A small-molecule ligand and the protein it binds are described below.
Small molecule (SMILES): CN(C)c1ncnc2nc[nH]c12

Sequence of chain 2.A:
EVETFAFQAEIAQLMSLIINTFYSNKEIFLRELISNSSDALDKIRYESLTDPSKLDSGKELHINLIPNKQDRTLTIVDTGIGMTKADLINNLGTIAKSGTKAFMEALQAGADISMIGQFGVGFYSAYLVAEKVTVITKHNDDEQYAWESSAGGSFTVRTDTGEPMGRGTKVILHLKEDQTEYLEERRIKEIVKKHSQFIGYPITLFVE

Binding-site contacts:
Ligand atom C5 contacts residue MET111 of chain 2.A at 3.6 Å (hydrophobic).
Ligand atom N6 contacts residue MET111 of chain 2.A at 3.6 Å.
Ligand atom C5 contacts residue GLY110 of chain 2.A at 3.9 Å.
Ligand atom N10 contacts residue 37D1 of chain 2.C at 3.4 Å (h-bond).
Ligand atom C3 contacts residue ASP106 of chain 2.A at 3.9 Å.
Ligand atom C8 contacts residue SER65 of chain 2.A at 3.7 Å.
Ligand atom C5 contacts residue ILE109 of chain 2.A at 4.4 Å (hydrophobic).
Ligand atom N9 contacts residue THR197 of chain 2.A at 3.6 Å.
Ligand atom C2 contacts residue ASN64 of chain 2.A at 4.1 Å.
Ligand atom N9 contacts residue ASP106 of chain 2.A at 2.6 Å (salt-bridge).
Ligand atom C8 contacts residue THR197 of chain 2.A at 4.3 Å.
Ligand atom C5 contacts residue THR197 of chain 2.A at 4.1 Å.
Ligand atom N9 contacts residue ASN64 of chain 2.A at 4.1 Å.
Ligand atom N4 contacts residue ASP106 of chain 2.A at 4.5 Å.
Ligand atom C5 contacts residue ALA68 of chain 2.A at 3.7 Å (hydrophobic).
Ligand atom N9 contacts residue ALA68 of chain 2.A at 3.8 Å.
Ligand atom C11 contacts residue MET111 of chain 2.A at 4.0 Å (hydrophobic).
Ligand atom N7 contacts residue ASN64 of chain 2.A at 3.3 Å.
Ligand atom N4 contacts residue GLY110 of chain 2.A at 4.2 Å.
Ligand atom N10 contacts residue MET111 of chain 2.A at 4.2 Å.
Ligand atom C8 contacts residue 37D1 of chain 2.C at 4.4 Å.
Ligand atom C2 contacts residue ALA68 of chain 2.A at 4.3 Å (hydrophobic).
Ligand atom C8 contacts residue ASN64 of chain 2.A at 3.7 Å.
Ligand atom N4 contacts residue THR197 of chain 2.A at 3.3 Å (h-bond).
Ligand atom C3 contacts residue ASN64 of chain 2.A at 4.3 Å.
Ligand atom C2 contacts residue 37D1 of chain 2.C at 3.9 Å.
Ligand atom C3 contacts residue THR197 of chain 2.A at 3.6 Å.
Ligand atom C1 contacts residue 37D1 of chain 2.C at 4.2 Å.
Ligand atom C3 contacts residue ALA68 of chain 2.A at 3.5 Å (hydrophobic).
Ligand atom C12 contacts residue 37D1 of chain 2.C at 3.1 Å.
Ligand atom N4 contacts residue ALA68 of chain 2.A at 3.1 Å.
Ligand atom N7 contacts residue 37D1 of chain 2.C at 3.7 Å.
Ligand atom C11 contacts residue 37D1 of chain 2.C at 3.6 Å.
Ligand atom C1 contacts residue MET111 of chain 2.A at 3.9 Å (hydrophobic).
Ligand atom N9 contacts residue SER65 of chain 2.A at 4.0 Å.
Ligand atom C8 contacts residue ASP106 of chain 2.A at 3.2 Å.
Ligand atom N7 contacts residue SER65 of chain 2.A at 4.2 Å.
Ligand atom C11 contacts residue LEU120 of chain 2.A at 3.6 Å (hydrophobic).
Ligand atom C12 contacts residue ASN64 of chain 2.A at 3.5 Å.
Ligand atom N6 contacts residue ALA68 of chain 2.A at 4.5 Å.